Binding-site contacts:
Ligand atom C1 contacts residue THR245 of chain 1.A at 3.5 Å.
Ligand atom C6 contacts residue ASN243 of chain 1.A at 4.5 Å.
Ligand atom O6 contacts residue THR245 of chain 1.A at 4.1 Å.
Ligand atom C1 contacts residue ASN243 of chain 1.A at 1.4 Å.
Ligand atom C2 contacts residue ASN243 of chain 1.A at 1.9 Å.
Ligand atom C7 contacts residue ASN243 of chain 1.A at 3.4 Å.
Ligand atom O3 contacts residue LYS364 of chain 1.A at 3.5 Å (salt-bridge).
Ligand atom C8 contacts residue LYS364 of chain 1.A at 4.1 Å.
Ligand atom C8 contacts residue ASN243 of chain 1.A at 4.5 Å.
Ligand atom O5 contacts residue THR245 of chain 1.A at 3.8 Å.
Ligand atom C5 contacts residue THR245 of chain 1.A at 4.0 Å.
Ligand atom O5 contacts residue ASN243 of chain 1.A at 2.0 Å (h-bond).
Ligand atom O7 contacts residue ASN243 of chain 1.A at 3.7 Å.
Ligand atom C7 contacts residue HIS353 of chain 1.A at 4.0 Å.
Ligand atom N2 contacts residue ASN243 of chain 1.A at 2.5 Å (h-bond).
Ligand atom C1 contacts residue ASP246 of chain 1.A at 4.4 Å.
Ligand atom O5 contacts residue ASP246 of chain 1.A at 4.2 Å.
Ligand atom C7 contacts residue LYS364 of chain 1.A at 3.6 Å.
Ligand atom O7 contacts residue HIS353 of chain 1.A at 3.0 Å (h-bond).
Ligand atom C3 contacts residue ASN243 of chain 1.A at 3.3 Å.
Ligand atom C8 contacts residue HIS353 of chain 1.A at 4.3 Å.
Ligand atom O3 contacts residue ASN243 of chain 1.A at 4.2 Å.
Ligand atom C8 contacts residue ILE355 of chain 1.A at 3.7 Å (hydrophobic).
Ligand atom C5 contacts residue ASN243 of chain 1.A at 3.3 Å.
Ligand atom C4 contacts residue ASN243 of chain 1.A at 3.8 Å.
Ligand atom N2 contacts residue LYS364 of chain 1.A at 4.4 Å.
Ligand atom O7 contacts residue LYS364 of chain 1.A at 2.8 Å.

Sequence of chain 1.A:
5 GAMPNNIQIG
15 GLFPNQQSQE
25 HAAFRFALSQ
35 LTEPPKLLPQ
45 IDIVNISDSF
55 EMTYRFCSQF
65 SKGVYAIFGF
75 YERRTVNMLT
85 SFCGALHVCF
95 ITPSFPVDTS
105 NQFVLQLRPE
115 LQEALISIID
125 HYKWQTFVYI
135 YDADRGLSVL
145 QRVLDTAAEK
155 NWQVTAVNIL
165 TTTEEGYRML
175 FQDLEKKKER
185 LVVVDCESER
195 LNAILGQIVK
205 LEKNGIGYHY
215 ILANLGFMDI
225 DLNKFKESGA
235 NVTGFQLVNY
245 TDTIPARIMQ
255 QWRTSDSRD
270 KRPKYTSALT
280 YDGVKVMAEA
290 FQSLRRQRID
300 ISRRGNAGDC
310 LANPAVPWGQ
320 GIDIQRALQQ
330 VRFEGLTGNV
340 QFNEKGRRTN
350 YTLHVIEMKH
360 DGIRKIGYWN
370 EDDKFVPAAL

This small molecule binds to this protein.
Small molecule (SMILES): CC(=O)N[C@@H]1[C@@H](O)[C@H](O)[C@@H](CO)O[C@H]1O